A small-molecule ligand and the protein it binds are described below.
Small molecule (SMILES): O=P(O)(O)C[C@@H](O)Cn1cncn1

Sequence of chain 4.A:
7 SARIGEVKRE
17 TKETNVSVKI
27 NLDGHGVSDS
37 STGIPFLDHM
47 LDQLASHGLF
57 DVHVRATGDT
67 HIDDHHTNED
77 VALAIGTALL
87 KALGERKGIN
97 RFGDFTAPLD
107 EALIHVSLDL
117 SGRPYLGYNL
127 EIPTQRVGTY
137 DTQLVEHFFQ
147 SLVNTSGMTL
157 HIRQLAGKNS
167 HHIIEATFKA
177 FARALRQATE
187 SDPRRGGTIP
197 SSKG

Sequence of chain 5.A:
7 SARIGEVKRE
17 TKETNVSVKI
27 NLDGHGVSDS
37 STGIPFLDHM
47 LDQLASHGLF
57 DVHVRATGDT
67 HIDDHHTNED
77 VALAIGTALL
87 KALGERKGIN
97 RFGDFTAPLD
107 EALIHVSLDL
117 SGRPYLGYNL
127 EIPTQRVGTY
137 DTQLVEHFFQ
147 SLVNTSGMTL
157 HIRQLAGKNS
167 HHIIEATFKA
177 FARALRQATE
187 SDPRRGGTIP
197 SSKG

Binding-site contacts:
Ligand atom O13 contacts residue 5LD1 of chain 5.E at 0.7 Å (h-bond).
Ligand atom N4 contacts residue HIS71 of chain 15.A at 3.0 Å (h-bond).
Ligand atom C5 contacts residue 5LD1 of chain 5.E at 0.3 Å.
Ligand atom O10 contacts residue ARG97 of chain 5.A at 2.8 Å (salt-bridge).
Ligand atom C3 contacts residue MN1 of chain 5.C at 3.2 Å.
Ligand atom O11 contacts residue ARG119 of chain 5.A at 2.9 Å (salt-bridge).
Ligand atom C7 contacts residue 5LD1 of chain 5.E at 0.5 Å.
Ligand atom C5 contacts residue MN1 of chain 5.B at 3.3 Å.
Ligand atom C3 contacts residue 5LD1 of chain 5.E at 0.6 Å.
Ligand atom P9 contacts residue 5LD1 of chain 5.E at 0.2 Å.
Ligand atom C6 contacts residue 5LD1 of chain 5.E at 1.4 Å.
Ligand atom C8 contacts residue 5LD1 of chain 5.E at 0.3 Å.
Ligand atom O12 contacts residue ARG97 of chain 5.A at 2.8 Å (salt-bridge).
Ligand atom N2 contacts residue MN1 of chain 5.B at 3.3 Å.
Ligand atom O11 contacts residue LYS199 of chain 5.A at 2.6 Å (salt-bridge).
Ligand atom O10 contacts residue ARG119 of chain 5.A at 3.0 Å (salt-bridge).
Ligand atom C6 contacts residue GLU171 of chain 4.A at 3.2 Å.
Ligand atom N1 contacts residue MN1 of chain 5.B at 2.2 Å.
Ligand atom N1 contacts residue HIS167 of chain 4.A at 3.1 Å (h-bond).
Ligand atom O10 contacts residue 5LD1 of chain 5.E at 0.5 Å (h-bond).
Ligand atom O13 contacts residue GLU19 of chain 15.A at 2.7 Å (salt-bridge).
Ligand atom N2 contacts residue 5LD1 of chain 5.E at 0.8 Å (h-bond).
Ligand atom O11 contacts residue 5LD1 of chain 5.E at 0.1 Å (h-bond).
Ligand atom O13 contacts residue MN1 of chain 5.B at 2.4 Å.
Ligand atom C7 contacts residue GLU19 of chain 15.A at 3.4 Å.
Ligand atom C5 contacts residue HIS167 of chain 4.A at 3.3 Å.
Ligand atom N4 contacts residue 5LD1 of chain 5.E at 0.1 Å (h-bond).
Ligand atom N1 contacts residue GLU171 of chain 4.A at 3.1 Å (salt-bridge).
Ligand atom O13 contacts residue GLU171 of chain 4.A at 3.4 Å (salt-bridge).
Ligand atom C5 contacts residue HIS71 of chain 15.A at 3.1 Å.
Ligand atom N4 contacts residue MN1 of chain 5.C at 2.2 Å.
Ligand atom O12 contacts residue SER197 of chain 5.A at 2.6 Å (h-bond).
Ligand atom N1 contacts residue 5LD1 of chain 5.E at 0.4 Å (h-bond).
Ligand atom O10 contacts residue LYS175 of chain 4.A at 2.8 Å (salt-bridge).
Ligand atom N4 contacts residue HIS168 of chain 4.A at 3.3 Å (h-bond).
Ligand atom C5 contacts residue MN1 of chain 5.C at 3.2 Å.
Ligand atom N4 contacts residue GLU75 of chain 15.A at 3.1 Å (salt-bridge).
Ligand atom N1 contacts residue HIS72 of chain 15.A at 3.3 Å (h-bond).
Ligand atom O12 contacts residue 5LD1 of chain 5.E at 0.3 Å (h-bond).
Ligand atom O13 contacts residue HIS72 of chain 15.A at 3.2 Å (h-bond).

Sequence of chain 15.A:
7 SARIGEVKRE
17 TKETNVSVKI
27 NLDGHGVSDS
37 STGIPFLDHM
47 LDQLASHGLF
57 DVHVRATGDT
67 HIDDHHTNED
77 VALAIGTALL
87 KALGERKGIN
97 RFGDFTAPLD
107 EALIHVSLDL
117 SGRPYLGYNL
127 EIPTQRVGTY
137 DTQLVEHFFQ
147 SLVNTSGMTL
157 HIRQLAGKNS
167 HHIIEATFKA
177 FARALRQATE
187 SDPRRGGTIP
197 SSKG